Sequence of chain 1.A:
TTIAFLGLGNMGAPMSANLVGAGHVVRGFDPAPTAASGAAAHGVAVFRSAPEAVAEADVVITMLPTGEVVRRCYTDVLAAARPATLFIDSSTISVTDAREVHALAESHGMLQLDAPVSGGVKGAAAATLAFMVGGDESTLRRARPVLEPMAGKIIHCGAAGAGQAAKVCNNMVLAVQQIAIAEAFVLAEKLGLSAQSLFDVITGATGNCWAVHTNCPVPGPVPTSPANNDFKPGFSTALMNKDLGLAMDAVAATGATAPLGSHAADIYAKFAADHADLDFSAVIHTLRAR

Binding-site contacts:
Ligand atom C contacts residue GLY121 of chain 1.A at 4.0 Å.
Ligand atom CB contacts residue ASP245 of chain 1.A at 3.0 Å.
Ligand atom C contacts residue PHE237 of chain 1.A at 3.8 Å (hydrophobic).
Ligand atom OG contacts residue LEU241 of chain 1.A at 3.8 Å.
Ligand atom CB contacts residue LYS169 of chain 1.A at 3.5 Å.
Ligand atom O contacts residue SER1 of chain 1.E at 3.1 Å (h-bond).
Ligand atom C contacts residue SER120 of chain 1.A at 4.4 Å.
Ligand atom O contacts residue GLY121 of chain 1.A at 3.3 Å (h-bond).
Ligand atom N contacts residue PHE237 of chain 1.A at 4.2 Å.
Ligand atom OG contacts residue LYS169 of chain 1.A at 3.5 Å (salt-bridge).
Ligand atom O contacts residue SER120 of chain 1.A at 3.9 Å.
Ligand atom OXT contacts residue GLY122 of chain 1.A at 4.1 Å.
Ligand atom N contacts residue ASP245 of chain 1.A at 4.3 Å.
Ligand atom CA contacts residue ASP245 of chain 1.A at 4.2 Å.
Ligand atom O contacts residue PHE237 of chain 1.A at 4.4 Å.
Ligand atom N contacts residue SER1 of chain 1.E at 3.5 Å (h-bond).
Ligand atom CA contacts residue PHE237 of chain 1.A at 4.2 Å (hydrophobic).
Ligand atom OG contacts residue NAD1 of chain 1.C at 3.5 Å.
Ligand atom O contacts residue GLY122 of chain 1.A at 3.9 Å.
Ligand atom C contacts residue SER1 of chain 1.E at 4.2 Å.
Ligand atom N contacts residue ASN173 of chain 1.A at 3.5 Å (h-bond).
Ligand atom CB contacts residue ASN173 of chain 1.A at 3.8 Å.
Ligand atom N contacts residue SER120 of chain 1.A at 3.3 Å (h-bond).
Ligand atom C contacts residue NAD1 of chain 1.C at 3.7 Å.
Ligand atom OXT contacts residue PHE237 of chain 1.A at 3.5 Å.
Ligand atom CA contacts residue ASN173 of chain 1.A at 4.3 Å.
Ligand atom CB contacts residue PHE237 of chain 1.A at 3.5 Å (hydrophobic).
Ligand atom CB contacts residue NAD1 of chain 1.C at 4.2 Å.
Ligand atom CA contacts residue VAL119 of chain 1.A at 3.9 Å (hydrophobic).
Ligand atom N contacts residue VAL119 of chain 1.A at 4.0 Å.
Ligand atom C contacts residue GLY122 of chain 1.A at 4.2 Å.
Ligand atom OXT contacts residue NAD1 of chain 1.C at 3.2 Å.
Ligand atom OG contacts residue PHE237 of chain 1.A at 4.0 Å.
Ligand atom CA contacts residue SER120 of chain 1.A at 4.2 Å.
Ligand atom CA contacts residue NAD1 of chain 1.C at 3.6 Å.
Ligand atom OG contacts residue ASP245 of chain 1.A at 3.5 Å (salt-bridge).
Ligand atom CA contacts residue LYS169 of chain 1.A at 3.6 Å.
Ligand atom N contacts residue LYS169 of chain 1.A at 3.8 Å.

A protein and the small-molecule ligand that binds it are described below.
Small molecule (SMILES): N[C@@H](CO)C(=O)O